Binding-site contacts:
Ligand atom N1 contacts residue HIS189 of chain 1.B at 3.3 Å (h-bond).
Ligand atom C19 contacts residue PHE186 of chain 1.B at 3.3 Å (hydrophobic).
Ligand atom N4 contacts residue TYR178 of chain 1.B at 3.5 Å.
Ligand atom N2 contacts residue GLU191 of chain 1.B at 3.4 Å (salt-bridge).
Ligand atom N3 contacts residue ZN1 of chain 1.J at 2.0 Å.
Ligand atom C12 contacts residue HIS189 of chain 1.B at 3.8 Å.
Ligand atom C16 contacts residue PHE186 of chain 1.B at 3.5 Å (hydrophobic).
Ligand atom C14 contacts residue TRP209 of chain 1.B at 3.8 Å (hydrophobic).
Ligand atom C7 contacts residue TYR176 of chain 1.B at 3.5 Å (hydrophobic).
Ligand atom C18 contacts residue PHE186 of chain 1.B at 3.9 Å (hydrophobic).
Ligand atom C14 contacts residue HIS277 of chain 1.B at 3.4 Å.
Ligand atom C9 contacts residue TYR178 of chain 1.B at 3.8 Å (hydrophobic).
Ligand atom C15 contacts residue ASN199 of chain 1.B at 4.0 Å.
Ligand atom C11 contacts residue TYR178 of chain 1.B at 3.5 Å (hydrophobic).
Ligand atom C14 contacts residue ZN1 of chain 1.J at 2.8 Å.
Ligand atom C19 contacts residue TYR133 of chain 1.B at 3.5 Å (hydrophobic).
Ligand atom N2 contacts residue HIS189 of chain 1.B at 2.8 Å (h-bond).
Ligand atom C13 contacts residue ZN1 of chain 1.J at 3.1 Å.
Ligand atom C7 contacts residue ASP136 of chain 1.B at 3.9 Å.
Ligand atom N5 contacts residue TYR133 of chain 1.B at 2.8 Å (h-bond).
Ligand atom C19 contacts residue LYS207 of chain 1.B at 3.9 Å.
Ligand atom O contacts residue TYR133 of chain 1.B at 3.5 Å (h-bond).
Ligand atom N3 contacts residue GLU191 of chain 1.B at 3.6 Å.
Ligand atom C15 contacts residue TRP209 of chain 1.B at 3.6 Å (hydrophobic).
Ligand atom C18 contacts residue TYR178 of chain 1.B at 3.2 Å (hydrophobic).
Ligand atom C13 contacts residue HIS189 of chain 1.B at 3.4 Å.
Ligand atom O contacts residue PHE186 of chain 1.B at 3.1 Å.
Ligand atom C15 contacts residue PHE186 of chain 1.B at 3.4 Å (hydrophobic).
Ligand atom N1 contacts residue ZN1 of chain 1.J at 3.4 Å.
Ligand atom O contacts residue LYS207 of chain 1.B at 2.8 Å (salt-bridge).
Ligand atom N3 contacts residue HIS189 of chain 1.B at 3.1 Å (h-bond).
Ligand atom N5 contacts residue PHE186 of chain 1.B at 3.8 Å.
Ligand atom C14 contacts residue PHE186 of chain 1.B at 3.8 Å (hydrophobic).
Ligand atom C12 contacts residue GLU191 of chain 1.B at 3.7 Å.
Ligand atom N3 contacts residue HIS277 of chain 1.B at 3.4 Å (h-bond).
Ligand atom C8 contacts residue TYR178 of chain 1.B at 3.4 Å (hydrophobic).
Ligand atom C18 contacts residue TYR133 of chain 1.B at 3.7 Å (hydrophobic).
Ligand atom N2 contacts residue ZN1 of chain 1.J at 2.8 Å.
Ligand atom N5 contacts residue TYR178 of chain 1.B at 3.6 Å.
Ligand atom C6 contacts residue TYR176 of chain 1.B at 3.2 Å (hydrophobic).

This small molecule binds to this protein.
Small molecule (SMILES): O=c1[nH]cnc2c(-n3cc(CCN4CCC(Cc5ccc(Cl)cc5)CC4)cn3)nccc12

Sequence of chain 1.B:
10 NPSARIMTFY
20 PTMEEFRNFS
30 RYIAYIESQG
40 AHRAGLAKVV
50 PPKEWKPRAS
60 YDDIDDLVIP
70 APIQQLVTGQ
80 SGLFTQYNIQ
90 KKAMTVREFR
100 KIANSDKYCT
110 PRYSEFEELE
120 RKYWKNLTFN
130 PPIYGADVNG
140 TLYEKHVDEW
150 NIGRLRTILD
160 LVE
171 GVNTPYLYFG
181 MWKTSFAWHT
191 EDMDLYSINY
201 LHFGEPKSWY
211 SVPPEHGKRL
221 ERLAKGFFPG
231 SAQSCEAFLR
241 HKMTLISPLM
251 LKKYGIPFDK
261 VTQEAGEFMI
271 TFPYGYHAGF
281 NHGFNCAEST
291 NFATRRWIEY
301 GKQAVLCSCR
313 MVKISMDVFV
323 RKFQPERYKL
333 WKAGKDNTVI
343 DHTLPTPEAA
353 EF